Sequence of chain 1.B:
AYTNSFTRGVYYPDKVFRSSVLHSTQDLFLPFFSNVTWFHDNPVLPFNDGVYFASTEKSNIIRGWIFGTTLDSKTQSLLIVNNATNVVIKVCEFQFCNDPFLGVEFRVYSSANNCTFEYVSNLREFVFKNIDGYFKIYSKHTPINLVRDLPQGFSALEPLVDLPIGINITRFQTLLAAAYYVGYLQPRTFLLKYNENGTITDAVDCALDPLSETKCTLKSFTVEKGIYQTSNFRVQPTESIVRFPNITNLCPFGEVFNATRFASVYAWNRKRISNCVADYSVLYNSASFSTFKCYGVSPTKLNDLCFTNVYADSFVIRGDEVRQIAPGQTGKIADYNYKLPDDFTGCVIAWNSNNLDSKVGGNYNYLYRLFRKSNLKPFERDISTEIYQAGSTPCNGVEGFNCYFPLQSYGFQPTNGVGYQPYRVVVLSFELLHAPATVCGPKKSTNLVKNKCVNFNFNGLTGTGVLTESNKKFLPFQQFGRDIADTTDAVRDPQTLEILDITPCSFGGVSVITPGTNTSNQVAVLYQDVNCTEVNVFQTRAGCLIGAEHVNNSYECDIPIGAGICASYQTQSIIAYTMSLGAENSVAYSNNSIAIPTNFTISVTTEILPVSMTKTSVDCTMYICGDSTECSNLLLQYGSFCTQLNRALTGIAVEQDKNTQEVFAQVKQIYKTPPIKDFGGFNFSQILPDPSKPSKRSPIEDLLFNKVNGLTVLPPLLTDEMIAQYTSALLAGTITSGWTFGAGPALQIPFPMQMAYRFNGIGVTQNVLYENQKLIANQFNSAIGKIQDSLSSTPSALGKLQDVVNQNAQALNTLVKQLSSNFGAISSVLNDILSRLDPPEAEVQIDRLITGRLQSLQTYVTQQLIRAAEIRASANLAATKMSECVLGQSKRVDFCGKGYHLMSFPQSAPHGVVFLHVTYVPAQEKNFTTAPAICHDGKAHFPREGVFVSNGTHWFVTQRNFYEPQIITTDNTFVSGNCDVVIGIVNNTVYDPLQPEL

Binding-site contacts:
Ligand atom C8 contacts residue ASN603 of chain 1.B at 4.2 Å.
Ligand atom C4 contacts residue ASN603 of chain 1.B at 4.1 Å.
Ligand atom O5 contacts residue ASN603 of chain 1.B at 2.5 Å (h-bond).
Ligand atom C7 contacts residue ASN603 of chain 1.B at 3.1 Å.
Ligand atom C8 contacts residue THR604 of chain 1.B at 4.4 Å.
Ligand atom N2 contacts residue ASN603 of chain 1.B at 2.6 Å (h-bond).
Ligand atom C6 contacts residue ASN603 of chain 1.B at 4.5 Å.
Ligand atom C5 contacts residue ASN603 of chain 1.B at 3.7 Å.
Ligand atom C3 contacts residue ASN603 of chain 1.B at 3.6 Å.
Ligand atom C2 contacts residue ASN603 of chain 1.B at 2.2 Å.
Ligand atom C1 contacts residue ASN603 of chain 1.B at 1.4 Å.
Ligand atom O7 contacts residue THR604 of chain 1.B at 3.1 Å (h-bond).
Ligand atom O7 contacts residue ASN603 of chain 1.B at 3.2 Å (h-bond).
Ligand atom C7 contacts residue THR604 of chain 1.B at 3.9 Å.

The small molecule below binds the protein below.
Small molecule (SMILES): CC(=O)N[C@@H]1[C@@H](O)[C@H](O)[C@@H](CO)O[C@H]1O